Binding-site contacts:
Ligand atom C5 contacts residue LYS115 of chain 7.G at 3.9 Å.
Ligand atom O4 contacts residue ARG56 of chain 9.I at 3.1 Å (salt-bridge).
Ligand atom P contacts residue PHE52 of chain 9.I at 4.0 Å.
Ligand atom P contacts residue ARG61 of chain 7.G at 3.5 Å.
Ligand atom C8 contacts residue LEU175 of chain 7.G at 3.8 Å (hydrophobic).
Ligand atom C7 contacts residue PHE52 of chain 9.I at 3.7 Å (hydrophobic).
Ligand atom OP2 contacts residue ARG61 of chain 7.G at 2.7 Å (salt-bridge).
Ligand atom C2 contacts residue THR59 of chain 7.G at 3.4 Å.
Ligand atom OP1 contacts residue PHE52 of chain 9.I at 3.0 Å (h-bond).
Ligand atom OP2 contacts residue TYR244 of chain 7.G at 3.1 Å (h-bond).
Ligand atom OP1 contacts residue LYS165 of chain 7.I at 2.8 Å (salt-bridge).
Ligand atom OP2 contacts residue LYS165 of chain 7.I at 2.9 Å (salt-bridge).
Ligand atom O5' contacts residue TYR244 of chain 7.G at 3.8 Å.
Ligand atom C8 contacts residue LYS115 of chain 7.G at 3.9 Å.
Ligand atom N7 contacts residue LYS115 of chain 7.G at 3.0 Å (salt-bridge).
Ligand atom O3' contacts residue LYS112 of chain 7.G at 3.4 Å.
Ligand atom C8 contacts residue TYR244 of chain 7.G at 3.3 Å (hydrophobic).
Ligand atom N9 contacts residue LEU175 of chain 7.G at 3.8 Å.
Ligand atom O2 contacts residue THR59 of chain 7.G at 3.2 Å (h-bond).
Ligand atom O6 contacts residue LYS173 of chain 7.G at 3.0 Å (salt-bridge).
Ligand atom P contacts residue LYS165 of chain 7.I at 3.8 Å.
Ligand atom O6 contacts residue LYS115 of chain 7.G at 3.6 Å.
Ligand atom OP1 contacts residue ARG61 of chain 7.G at 3.8 Å.
Ligand atom O6 contacts residue LEU175 of chain 7.G at 3.8 Å.
Ligand atom OP1 contacts residue LYS164 of chain 7.I at 3.3 Å.
Ligand atom N4 contacts residue LYS173 of chain 7.G at 3.8 Å.
Ligand atom C6 contacts residue LYS173 of chain 7.G at 3.9 Å.
Ligand atom C2' contacts residue TYR244 of chain 7.G at 3.8 Å (hydrophobic).
Ligand atom C6 contacts residue LEU175 of chain 7.G at 3.6 Å (hydrophobic).
Ligand atom N7 contacts residue LEU175 of chain 7.G at 3.9 Å.
Ligand atom N3 contacts residue THR59 of chain 7.G at 3.3 Å (h-bond).
Ligand atom O2 contacts residue GLN246 of chain 7.G at 2.7 Å (h-bond).
Ligand atom N1 contacts residue THR59 of chain 7.G at 3.9 Å.
Ligand atom O3' contacts residue ARG61 of chain 7.G at 3.9 Å.
Ligand atom C5 contacts residue LYS173 of chain 7.G at 4.0 Å.
Ligand atom C4 contacts residue LEU175 of chain 7.G at 3.9 Å (hydrophobic).
Ligand atom C5' contacts residue LEU113 of chain 7.G at 4.0 Å (hydrophobic).
Ligand atom C5 contacts residue LEU175 of chain 7.G at 3.7 Å (hydrophobic).
Ligand atom OP2 contacts residue LYS115 of chain 7.G at 3.8 Å.
Ligand atom C2 contacts residue GLN246 of chain 7.G at 3.9 Å.

Sequence of chain 7.G:
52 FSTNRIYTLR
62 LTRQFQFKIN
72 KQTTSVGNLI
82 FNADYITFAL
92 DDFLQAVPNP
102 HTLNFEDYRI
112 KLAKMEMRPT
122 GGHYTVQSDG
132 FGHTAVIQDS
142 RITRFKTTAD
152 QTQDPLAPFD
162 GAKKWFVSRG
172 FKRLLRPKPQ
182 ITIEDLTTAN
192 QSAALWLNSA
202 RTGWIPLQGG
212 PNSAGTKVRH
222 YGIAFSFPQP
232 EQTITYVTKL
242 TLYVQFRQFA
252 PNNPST

A protein and the small-molecule ligand that binds it are described below.
Small molecule (SMILES): Cc1cn([C@H]2C[C@H](O)[C@@H](CO[P](=O)(O)O[C@H]3C[C@H](n4cnc5c(=O)[nH]c(N)nc54)O[C@@H]3CO[P](=O)(O)O[C@H]3C[C@H](n4ccc(N)nc4=O)O[C@@H]3COP(=O)=O)O2)c(=O)[nH]c1=O

Sequence of chain 9.I:
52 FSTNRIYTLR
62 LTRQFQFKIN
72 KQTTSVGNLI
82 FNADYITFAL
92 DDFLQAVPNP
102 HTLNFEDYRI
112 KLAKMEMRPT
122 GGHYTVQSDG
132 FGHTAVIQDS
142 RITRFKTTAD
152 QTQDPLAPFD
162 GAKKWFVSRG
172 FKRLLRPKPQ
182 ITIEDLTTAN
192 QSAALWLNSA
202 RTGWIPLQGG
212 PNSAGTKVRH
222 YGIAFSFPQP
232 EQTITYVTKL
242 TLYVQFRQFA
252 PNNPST

Sequence of chain 7.I:
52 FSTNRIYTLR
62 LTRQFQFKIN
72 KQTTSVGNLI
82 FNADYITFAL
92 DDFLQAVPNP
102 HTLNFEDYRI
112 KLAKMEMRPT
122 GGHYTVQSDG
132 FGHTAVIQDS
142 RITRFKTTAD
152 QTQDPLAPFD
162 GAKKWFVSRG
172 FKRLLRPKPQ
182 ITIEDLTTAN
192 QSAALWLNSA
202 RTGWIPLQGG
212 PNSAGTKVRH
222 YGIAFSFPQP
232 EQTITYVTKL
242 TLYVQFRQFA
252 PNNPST